Sequence of chain 1.E:
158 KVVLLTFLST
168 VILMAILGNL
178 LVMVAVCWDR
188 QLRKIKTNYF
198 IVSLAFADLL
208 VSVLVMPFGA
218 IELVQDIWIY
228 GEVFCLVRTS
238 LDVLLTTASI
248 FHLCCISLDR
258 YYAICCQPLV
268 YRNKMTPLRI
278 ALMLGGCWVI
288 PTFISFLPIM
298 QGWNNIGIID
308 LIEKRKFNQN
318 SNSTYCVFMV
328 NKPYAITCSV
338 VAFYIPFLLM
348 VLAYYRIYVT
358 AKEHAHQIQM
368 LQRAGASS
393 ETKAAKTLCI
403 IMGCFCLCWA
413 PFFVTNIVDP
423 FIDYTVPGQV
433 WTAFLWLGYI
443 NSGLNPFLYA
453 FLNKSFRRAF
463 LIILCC

Binding-site contacts:
Ligand atom C15 contacts residue PHE215 of chain 1.E at 4.3 Å (hydrophobic).
Ligand atom C5 contacts residue TYR227 of chain 1.E at 4.5 Å (hydrophobic).
Ligand atom C14 contacts residue PHE215 of chain 1.E at 3.9 Å (hydrophobic).
Ligand atom C3 contacts residue PHE231 of chain 1.E at 4.1 Å (hydrophobic).
Ligand atom C12 contacts residue PHE215 of chain 1.E at 4.2 Å (hydrophobic).
Ligand atom C6 contacts residue TYR227 of chain 1.E at 3.8 Å (hydrophobic).
Ligand atom C24 contacts residue VAL210 of chain 1.E at 3.8 Å (hydrophobic).
Ligand atom C1 contacts residue PHE231 of chain 1.E at 3.9 Å (hydrophobic).
Ligand atom C7 contacts residue TYR227 of chain 1.E at 4.1 Å (hydrophobic).
Ligand atom C17 contacts residue PHE215 of chain 1.E at 3.8 Å (hydrophobic).
Ligand atom C9 contacts residue PHE231 of chain 1.E at 4.3 Å (hydrophobic).
Ligand atom C2 contacts residue PHE231 of chain 1.E at 4.2 Å (hydrophobic).
Ligand atom O1 contacts residue TYR227 of chain 1.E at 4.4 Å.
Ligand atom C26 contacts residue VAL210 of chain 1.E at 4.1 Å (hydrophobic).
Ligand atom C13 contacts residue PHE215 of chain 1.E at 4.3 Å (hydrophobic).
Ligand atom C21 contacts residue LEU211 of chain 1.E at 3.9 Å (hydrophobic).
Ligand atom C25 contacts residue VAL210 of chain 1.E at 4.0 Å (hydrophobic).
Ligand atom C22 contacts residue VAL210 of chain 1.E at 3.9 Å (hydrophobic).
Ligand atom C16 contacts residue PHE215 of chain 1.E at 4.2 Å (hydrophobic).
Ligand atom C4 contacts residue TYR227 of chain 1.E at 4.3 Å (hydrophobic).

The protein below binds the small molecule below.
Small molecule (SMILES): CC(C)CCC[C@@H](C)[C@H]1CC[C@H]2[C@@H]3CC=C4C[C@@H](O)CC[C@]4(C)[C@H]3CC[C@]12C